Binding-site contacts:
Ligand atom O3A contacts residue GLY184 of chain 1.D at 3.0 Å.
Ligand atom O1A contacts residue GLY184 of chain 1.D at 2.9 Å (h-bond).
Ligand atom O2A contacts residue ARG386 of chain 1.D at 3.1 Å (salt-bridge).
Ligand atom PB contacts residue ARG386 of chain 1.D at 3.0 Å.
Ligand atom O3B contacts residue ARG386 of chain 1.D at 2.4 Å (salt-bridge).
Ligand atom O1A contacts residue THR186 of chain 1.D at 2.4 Å.
Ligand atom C3' contacts residue SER187 of chain 1.D at 3.1 Å.
Ligand atom O2G contacts residue THR186 of chain 1.D at 3.0 Å (h-bond).
Ligand atom O2B contacts residue LYS185 of chain 1.D at 1.3 Å (salt-bridge).
Ligand atom O3A contacts residue LYS185 of chain 1.D at 3.0 Å (salt-bridge).
Ligand atom O2B contacts residue THR186 of chain 1.D at 3.2 Å (h-bond).
Ligand atom O2A contacts residue THR186 of chain 1.D at 3.2 Å.
Ligand atom PG contacts residue ARG386 of chain 1.D at 2.5 Å.
Ligand atom N1 contacts residue LEU139 of chain 1.D at 3.2 Å.
Ligand atom PB contacts residue THR186 of chain 1.D at 3.1 Å.
Ligand atom C2 contacts residue SER138 of chain 1.D at 3.0 Å.
Ligand atom O3B contacts residue THR183 of chain 1.D at 3.1 Å (h-bond).
Ligand atom O5' contacts residue ARG386 of chain 1.D at 3.0 Å (salt-bridge).
Ligand atom PB contacts residue GLY184 of chain 1.D at 3.2 Å.
Ligand atom O3B contacts residue LYS185 of chain 1.D at 3.2 Å (salt-bridge).
Ligand atom O5' contacts residue SER187 of chain 1.D at 2.2 Å (h-bond).
Ligand atom C5' contacts residue ARG386 of chain 1.D at 3.0 Å.
Ligand atom N6 contacts residue VAL140 of chain 1.D at 2.5 Å (h-bond).
Ligand atom O2B contacts residue THR183 of chain 1.D at 2.9 Å.
Ligand atom O1B contacts residue THR186 of chain 1.D at 2.3 Å (h-bond).
Ligand atom PB contacts residue LYS185 of chain 1.D at 2.5 Å.
Ligand atom O3B contacts residue GLY182 of chain 1.D at 3.1 Å (h-bond).
Ligand atom O3A contacts residue ARG386 of chain 1.D at 2.5 Å (salt-bridge).
Ligand atom S1G contacts residue ARG386 of chain 1.D at 1.6 Å (salt-bridge).
Ligand atom O2B contacts residue GLY184 of chain 1.D at 2.3 Å.
Ligand atom O3G contacts residue GLY182 of chain 1.D at 2.7 Å (h-bond).
Ligand atom N1 contacts residue VAL140 of chain 1.D at 3.0 Å (h-bond).
Ligand atom O4' contacts residue ARG386 of chain 1.D at 3.3 Å.
Ligand atom PA contacts residue SER187 of chain 1.D at 2.8 Å.
Ligand atom N3 contacts residue ARG389 of chain 1.D at 3.2 Å (salt-bridge).
Ligand atom C5' contacts residue SER187 of chain 1.D at 3.1 Å.
Ligand atom O1A contacts residue SER187 of chain 1.D at 1.3 Å (h-bond).
Ligand atom O1B contacts residue LYS185 of chain 1.D at 3.3 Å (salt-bridge).
Ligand atom N3 contacts residue LEU139 of chain 1.D at 3.2 Å.
Ligand atom N1 contacts residue SER138 of chain 1.D at 3.0 Å (h-bond).

A protein and the small-molecule ligand that binds it are described below.
Small molecule (SMILES): Nc1ncnc2c1ncn2[C@@H]1O[C@H](COP(=O)(O)OP(=O)(O)OP(O)(O)=S)[C@@H](O)[C@H]1O

Sequence of chain 1.E:
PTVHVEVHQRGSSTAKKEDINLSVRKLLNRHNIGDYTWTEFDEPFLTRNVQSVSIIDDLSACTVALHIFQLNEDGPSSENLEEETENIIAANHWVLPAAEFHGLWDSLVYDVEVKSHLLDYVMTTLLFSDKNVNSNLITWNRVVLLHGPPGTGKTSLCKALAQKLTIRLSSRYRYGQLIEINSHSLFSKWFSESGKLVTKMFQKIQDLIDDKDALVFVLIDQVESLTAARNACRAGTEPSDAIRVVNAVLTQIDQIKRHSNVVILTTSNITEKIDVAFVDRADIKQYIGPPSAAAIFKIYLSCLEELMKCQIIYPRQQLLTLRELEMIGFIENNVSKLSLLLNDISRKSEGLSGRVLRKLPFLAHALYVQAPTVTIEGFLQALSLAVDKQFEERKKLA

Sequence of chain 1.D:
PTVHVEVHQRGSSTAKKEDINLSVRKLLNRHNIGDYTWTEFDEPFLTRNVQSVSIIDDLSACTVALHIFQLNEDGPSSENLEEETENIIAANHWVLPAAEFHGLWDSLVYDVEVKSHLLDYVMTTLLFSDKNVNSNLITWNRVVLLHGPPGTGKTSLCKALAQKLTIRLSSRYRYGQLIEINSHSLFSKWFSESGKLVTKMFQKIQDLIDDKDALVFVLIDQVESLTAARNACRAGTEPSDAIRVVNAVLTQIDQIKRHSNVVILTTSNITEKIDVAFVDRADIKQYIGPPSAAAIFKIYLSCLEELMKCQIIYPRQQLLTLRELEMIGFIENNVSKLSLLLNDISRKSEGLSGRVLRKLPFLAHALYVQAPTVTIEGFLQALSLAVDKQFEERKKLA